Sequence of chain 1.A:
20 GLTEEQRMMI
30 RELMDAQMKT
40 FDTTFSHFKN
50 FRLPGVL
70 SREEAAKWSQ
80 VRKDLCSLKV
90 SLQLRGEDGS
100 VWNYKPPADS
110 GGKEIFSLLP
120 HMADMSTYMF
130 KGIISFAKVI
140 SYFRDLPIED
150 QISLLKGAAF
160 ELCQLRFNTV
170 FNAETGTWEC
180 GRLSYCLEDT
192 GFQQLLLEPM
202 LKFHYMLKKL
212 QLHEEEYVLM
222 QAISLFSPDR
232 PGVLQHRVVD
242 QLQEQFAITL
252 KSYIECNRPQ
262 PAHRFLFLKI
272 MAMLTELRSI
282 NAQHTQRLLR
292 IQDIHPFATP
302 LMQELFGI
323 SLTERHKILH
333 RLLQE

The protein below binds the small molecule below.
Small molecule (SMILES): CCC[C@H](C)Oc1ccc(C(C)(C)C)cc1NC(=O)c1nnn(-c2cc(C)ccc2OC)c1C

Binding-site contacts:
Ligand atom C30 contacts residue PHE159 of chain 1.A at 3.5 Å (hydrophobic).
Ligand atom C33 contacts residue PHE159 of chain 1.A at 3.8 Å (hydrophobic).
Ligand atom C20 contacts residue LEU87 of chain 1.A at 3.9 Å (hydrophobic).
Ligand atom C22 contacts residue LEU87 of chain 1.A at 3.9 Å (hydrophobic).
Ligand atom C29 contacts residue SER125 of chain 1.A at 3.2 Å.
Ligand atom C25 contacts residue MET121 of chain 1.A at 3.6 Å (hydrophobic).
Ligand atom C18 contacts residue PHE166 of chain 1.A at 3.6 Å (hydrophobic).
Ligand atom C33 contacts residue PHE307 of chain 1.A at 3.7 Å (hydrophobic).
Ligand atom N06 contacts residue PHE159 of chain 1.A at 3.7 Å.
Ligand atom C34 contacts residue LEU306 of chain 1.A at 3.5 Å (hydrophobic).
Ligand atom C01 contacts residue LEU306 of chain 1.A at 3.9 Å (hydrophobic).
Ligand atom N07 contacts residue GLN163 of chain 1.A at 3.1 Å (h-bond).
Ligand atom C03 contacts residue SER125 of chain 1.A at 3.8 Å.
Ligand atom C25 contacts residue LEU117 of chain 1.A at 3.8 Å (hydrophobic).
Ligand atom N10 contacts residue MET121 of chain 1.A at 3.7 Å.
Ligand atom O31 contacts residue PHE159 of chain 1.A at 3.5 Å.
Ligand atom C17 contacts residue TYR184 of chain 1.A at 3.6 Å (hydrophobic).
Ligand atom C28 contacts residue SER125 of chain 1.A at 3.1 Å.
Ligand atom C01 contacts residue ALA158 of chain 1.A at 3.7 Å (hydrophobic).
Ligand atom C15 contacts residue TRP177 of chain 1.A at 3.4 Å (hydrophobic).
Ligand atom O27 contacts residue MET121 of chain 1.A at 3.4 Å.
Ligand atom C01 contacts residue PHE129 of chain 1.A at 3.7 Å (hydrophobic).
Ligand atom C32 contacts residue HIS285 of chain 1.A at 3.9 Å.
Ligand atom C20 contacts residue VAL89 of chain 1.A at 3.5 Å (hydrophobic).
Ligand atom C23 contacts residue LEU87 of chain 1.A at 3.3 Å (hydrophobic).
Ligand atom C32 contacts residue PHE159 of chain 1.A at 3.5 Å (hydrophobic).
Ligand atom C09 contacts residue MET121 of chain 1.A at 3.6 Å (hydrophobic).
Ligand atom C08 contacts residue SER125 of chain 1.A at 3.6 Å.
Ligand atom C34 contacts residue PHE159 of chain 1.A at 3.9 Å (hydrophobic).
Ligand atom C23 contacts residue VAL89 of chain 1.A at 3.9 Å (hydrophobic).
Ligand atom C18 contacts residue TYR184 of chain 1.A at 3.5 Å (hydrophobic).
Ligand atom C04 contacts residue PHE159 of chain 1.A at 3.8 Å (hydrophobic).
Ligand atom C32 contacts residue THR286 of chain 1.A at 3.9 Å.
Ligand atom C24 contacts residue LEU87 of chain 1.A at 3.4 Å (hydrophobic).
Ligand atom N05 contacts residue SER125 of chain 1.A at 3.5 Å (h-bond).
Ligand atom O13 contacts residue MET201 of chain 1.A at 3.6 Å.
Ligand atom C11 contacts residue MET121 of chain 1.A at 3.9 Å (hydrophobic).
Ligand atom C19 contacts residue LEU87 of chain 1.A at 3.9 Å (hydrophobic).
Ligand atom N06 contacts residue GLN163 of chain 1.A at 3.0 Å (h-bond).
Ligand atom C16 contacts residue MET121 of chain 1.A at 3.6 Å (hydrophobic).